Sequence of chain 13.C:
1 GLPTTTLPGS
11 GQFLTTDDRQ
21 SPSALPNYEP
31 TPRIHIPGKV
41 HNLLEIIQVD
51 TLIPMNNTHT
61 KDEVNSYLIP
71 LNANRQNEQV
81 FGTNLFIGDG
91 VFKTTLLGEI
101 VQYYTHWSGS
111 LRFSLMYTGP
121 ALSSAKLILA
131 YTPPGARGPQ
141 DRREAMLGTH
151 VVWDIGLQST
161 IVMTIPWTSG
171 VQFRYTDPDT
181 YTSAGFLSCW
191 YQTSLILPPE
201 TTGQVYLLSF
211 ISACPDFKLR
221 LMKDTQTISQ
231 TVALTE

Sequence of chain 13.A:
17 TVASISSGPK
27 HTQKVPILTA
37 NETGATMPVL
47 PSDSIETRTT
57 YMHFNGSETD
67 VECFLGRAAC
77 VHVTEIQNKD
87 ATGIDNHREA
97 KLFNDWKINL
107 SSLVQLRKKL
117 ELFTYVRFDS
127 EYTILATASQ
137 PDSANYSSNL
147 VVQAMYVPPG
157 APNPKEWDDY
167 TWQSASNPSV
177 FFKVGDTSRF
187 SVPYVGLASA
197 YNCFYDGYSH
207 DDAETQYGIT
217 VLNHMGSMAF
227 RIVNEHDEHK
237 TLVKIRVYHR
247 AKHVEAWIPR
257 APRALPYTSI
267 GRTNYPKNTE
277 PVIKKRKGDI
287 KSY

A small-molecule ligand and the protein it binds are described below.
Small molecule (SMILES): CC[C@H]1COC(c2ccc(OCCCCCCCc3cc(C)no3)cc2)=N1

Binding-site contacts:
Ligand atom C4 contacts residue PHE186 of chain 13.A at 3.5 Å (hydrophobic).
Ligand atom C31 contacts residue SER175 of chain 13.A at 3.6 Å.
Ligand atom C4A contacts residue ASN219 of chain 13.A at 3.9 Å.
Ligand atom N2 contacts residue PRO174 of chain 13.A at 3.9 Å.
Ligand atom O1 contacts residue TYR152 of chain 13.A at 4.0 Å.
Ligand atom O1B contacts residue MET221 of chain 13.A at 3.7 Å.
Ligand atom C31 contacts residue VAL176 of chain 13.A at 3.3 Å (hydrophobic).
Ligand atom O1 contacts residue ALA24 of chain 13.C at 3.6 Å.
Ligand atom C4A contacts residue ILE215 of chain 13.A at 3.9 Å (hydrophobic).
Ligand atom N2 contacts residue PHE186 of chain 13.A at 3.9 Å.
Ligand atom C3 contacts residue PHE186 of chain 13.A at 3.8 Å (hydrophobic).
Ligand atom O1 contacts residue VAL188 of chain 13.A at 3.8 Å.
Ligand atom C6C contacts residue VAL191 of chain 13.A at 3.5 Å (hydrophobic).
Ligand atom C5B contacts residue LEU106 of chain 13.A at 4.0 Å (hydrophobic).
Ligand atom C31 contacts residue ALA150 of chain 13.A at 3.8 Å (hydrophobic).
Ligand atom CM2 contacts residue LEU116 of chain 13.A at 3.6 Å (hydrophobic).
Ligand atom C2B contacts residue MET221 of chain 13.A at 3.6 Å (hydrophobic).
Ligand atom C1B contacts residue MET221 of chain 13.A at 3.7 Å (hydrophobic).
Ligand atom C5 contacts residue TYR152 of chain 13.A at 3.8 Å (hydrophobic).
Ligand atom C4C contacts residue VAL188 of chain 13.A at 3.9 Å (hydrophobic).
Ligand atom C5A contacts residue CYS199 of chain 13.A at 3.9 Å (hydrophobic).
Ligand atom C4A contacts residue ASN198 of chain 13.A at 4.0 Å.
Ligand atom C3 contacts residue PRO174 of chain 13.A at 3.8 Å (hydrophobic).
Ligand atom N2 contacts residue ALA24 of chain 13.C at 3.3 Å.
Ligand atom C31 contacts residue PRO174 of chain 13.A at 3.4 Å (hydrophobic).
Ligand atom C7C contacts residue TYR128 of chain 13.A at 3.7 Å (hydrophobic).
Ligand atom C5B contacts residue TYR197 of chain 13.A at 3.7 Å (hydrophobic).
Ligand atom N3A contacts residue ASN219 of chain 13.A at 3.8 Å.
Ligand atom C3C contacts residue VAL188 of chain 13.A at 3.2 Å (hydrophobic).
Ligand atom C2C contacts residue VAL188 of chain 13.A at 3.4 Å (hydrophobic).
Ligand atom C1C contacts residue MET224 of chain 13.A at 3.4 Å (hydrophobic).
Ligand atom O1 contacts residue PHE186 of chain 13.A at 3.7 Å.
Ligand atom C6B contacts residue TYR197 of chain 13.A at 3.5 Å (hydrophobic).
Ligand atom C5 contacts residue PHE186 of chain 13.A at 3.7 Å (hydrophobic).
Ligand atom C2C contacts residue TYR152 of chain 13.A at 4.0 Å (hydrophobic).
Ligand atom C4 contacts residue MET224 of chain 13.A at 4.0 Å (hydrophobic).
Ligand atom C5 contacts residue MET224 of chain 13.A at 4.0 Å (hydrophobic).
Ligand atom C5C contacts residue TYR128 of chain 13.A at 3.6 Å (hydrophobic).
Ligand atom C4 contacts residue TYR152 of chain 13.A at 3.9 Å (hydrophobic).
Ligand atom C5C contacts residue ILE104 of chain 13.A at 4.0 Å (hydrophobic).